Sequence of chain 1.A:
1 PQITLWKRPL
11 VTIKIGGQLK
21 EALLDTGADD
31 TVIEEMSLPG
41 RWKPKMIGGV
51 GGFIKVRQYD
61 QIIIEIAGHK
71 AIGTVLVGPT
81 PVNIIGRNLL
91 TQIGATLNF

Sequence of chain 1.B:
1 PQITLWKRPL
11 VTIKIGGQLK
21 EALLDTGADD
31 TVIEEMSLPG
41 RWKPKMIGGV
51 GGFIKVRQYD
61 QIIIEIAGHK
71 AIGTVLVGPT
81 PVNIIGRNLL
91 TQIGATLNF

The protein below binds the small molecule below.
Small molecule (SMILES): COc1ccc(S(=O)(=O)N(CC(C)C)C[C@@H](O)[C@H](Cc2ccccc2)NC(=O)O[C@H]2CO[C@H]3O[C@@H]4OCC[C@@H]4[C@H]32)cc1

Binding-site contacts:
Ligand atom O18 contacts residue GLY27 of chain 1.A at 3.5 Å.
Ligand atom C3 contacts residue ASP30 of chain 1.B at 3.4 Å.
Ligand atom O41 contacts residue ASP29 of chain 1.A at 3.4 Å (salt-bridge).
Ligand atom O18 contacts residue ASP25 of chain 1.B at 2.6 Å (salt-bridge).
Ligand atom O10 contacts residue GLY49 of chain 1.B at 3.2 Å.
Ligand atom C40 contacts residue ASP30 of chain 1.B at 3.5 Å.
Ligand atom C42 contacts residue ASP29 of chain 1.A at 3.5 Å.
Ligand atom O41 contacts residue ARG8 of chain 1.B at 3.6 Å.
Ligand atom C13 contacts residue GLY27 of chain 1.B at 3.6 Å.
Ligand atom C4 contacts residue ALA28 of chain 1.B at 3.4 Å (hydrophobic).
Ligand atom O39 contacts residue ASP30 of chain 1.B at 3.1 Å (salt-bridge).
Ligand atom C16 contacts residue ASP25 of chain 1.B at 3.2 Å.
Ligand atom C30 contacts residue GLY48 of chain 1.A at 3.3 Å.
Ligand atom C42 contacts residue ARG8 of chain 1.B at 3.7 Å.
Ligand atom C31 contacts residue GLY48 of chain 1.A at 3.0 Å.
Ligand atom C43 contacts residue GLY48 of chain 1.A at 3.5 Å.
Ligand atom C36 contacts residue GLY49 of chain 1.A at 3.5 Å.
Ligand atom C33 contacts residue VAL82 of chain 1.B at 3.6 Å (hydrophobic).
Ligand atom C24 contacts residue GLY48 of chain 1.A at 3.4 Å.
Ligand atom O10 contacts residue VAL50 of chain 1.A at 3.3 Å.
Ligand atom C6 contacts residue GLY48 of chain 1.B at 3.3 Å.
Ligand atom O26 contacts residue ASP29 of chain 1.A at 3.2 Å (salt-bridge).
Ligand atom N20 contacts residue GLY27 of chain 1.A at 3.2 Å (h-bond).
Ligand atom C34 contacts residue VAL82 of chain 1.B at 3.5 Å (hydrophobic).
Ligand atom C17 contacts residue ASP25 of chain 1.A at 3.5 Å.
Ligand atom C33 contacts residue GLY27 of chain 1.A at 3.6 Å.
Ligand atom O10 contacts residue GLY48 of chain 1.B at 3.7 Å.
Ligand atom O26 contacts residue ASP30 of chain 1.A at 3.2 Å (salt-bridge).
Ligand atom C17 contacts residue ASP25 of chain 1.B at 3.3 Å.
Ligand atom C12 contacts residue GLY27 of chain 1.B at 3.4 Å.
Ligand atom C27 contacts residue ASP29 of chain 1.A at 3.6 Å.
Ligand atom C15 contacts residue GLY27 of chain 1.B at 3.7 Å.
Ligand atom C3 contacts residue ALA28 of chain 1.B at 3.5 Å (hydrophobic).
Ligand atom O18 contacts residue ASP25 of chain 1.A at 2.7 Å (salt-bridge).
Ligand atom O23 contacts residue ALA28 of chain 1.A at 3.6 Å.
Ligand atom C36 contacts residue VAL50 of chain 1.A at 3.7 Å (hydrophobic).
Ligand atom C32 contacts residue ASP25 of chain 1.B at 3.2 Å.
Ligand atom O22 contacts residue VAL50 of chain 1.B at 3.6 Å.
Ligand atom O28 contacts residue ASP29 of chain 1.A at 2.8 Å (salt-bridge).
Ligand atom O9 contacts residue ILE84 of chain 1.B at 3.4 Å.